Sequence of chain 1.P:
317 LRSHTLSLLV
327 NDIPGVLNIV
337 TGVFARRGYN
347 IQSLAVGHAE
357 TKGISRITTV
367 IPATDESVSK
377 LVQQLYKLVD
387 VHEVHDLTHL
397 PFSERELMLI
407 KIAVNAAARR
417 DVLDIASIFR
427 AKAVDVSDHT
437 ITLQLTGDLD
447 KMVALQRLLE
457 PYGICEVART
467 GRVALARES

Binding-site contacts:
Ligand atom CA contacts residue ASN113 of chain 1.O at 3.8 Å.
Ligand atom CG2 contacts residue VAL352 of chain 1.P at 3.8 Å (hydrophobic).
Ligand atom O contacts residue ILE114 of chain 1.O at 3.3 Å (h-bond).
Ligand atom OXT contacts residue PRO330 of chain 1.P at 4.3 Å.
Ligand atom CA contacts residue ASP328 of chain 1.P at 3.5 Å.
Ligand atom CG1 contacts residue VAL332 of chain 1.P at 4.0 Å (hydrophobic).
Ligand atom CB contacts residue VAL352 of chain 1.P at 4.5 Å (hydrophobic).
Ligand atom C contacts residue ASN113 of chain 1.O at 3.9 Å.
Ligand atom OXT contacts residue VAL332 of chain 1.P at 3.0 Å (h-bond).
Ligand atom CG1 contacts residue VAL326 of chain 1.P at 3.9 Å (hydrophobic).
Ligand atom CA contacts residue VAL332 of chain 1.P at 3.8 Å (hydrophobic).
Ligand atom C contacts residue GLY331 of chain 1.P at 3.6 Å.
Ligand atom N contacts residue ILE329 of chain 1.P at 4.5 Å.
Ligand atom CG2 contacts residue ILE114 of chain 1.O at 3.5 Å (hydrophobic).
Ligand atom C contacts residue PRO330 of chain 1.P at 4.3 Å (hydrophobic).
Ligand atom C contacts residue LEU333 of chain 1.P at 4.2 Å (hydrophobic).
Ligand atom C contacts residue ILE114 of chain 1.O at 4.3 Å (hydrophobic).
Ligand atom CG1 contacts residue SER361 of chain 1.P at 3.6 Å.
Ligand atom CG1 contacts residue ASP328 of chain 1.P at 3.3 Å.
Ligand atom OXT contacts residue GLY331 of chain 1.P at 3.3 Å (h-bond).
Ligand atom CG1 contacts residue VAL352 of chain 1.P at 4.0 Å (hydrophobic).
Ligand atom O contacts residue ASN113 of chain 1.O at 3.1 Å (h-bond).
Ligand atom O contacts residue TYR112 of chain 1.O at 4.3 Å.
Ligand atom C contacts residue ILE329 of chain 1.P at 3.7 Å (hydrophobic).
Ligand atom N contacts residue ASN113 of chain 1.O at 2.7 Å (h-bond).
Ligand atom CA contacts residue ILE114 of chain 1.O at 4.0 Å (hydrophobic).
Ligand atom O contacts residue GLY331 of chain 1.P at 3.5 Å (h-bond).
Ligand atom N contacts residue ASP328 of chain 1.P at 2.8 Å (salt-bridge).
Ligand atom CB contacts residue VAL332 of chain 1.P at 3.8 Å (hydrophobic).
Ligand atom O contacts residue ILE329 of chain 1.P at 4.1 Å.
Ligand atom C contacts residue VAL332 of chain 1.P at 3.9 Å (hydrophobic).
Ligand atom OXT contacts residue ILE329 of chain 1.P at 3.7 Å.
Ligand atom CB contacts residue LEU333 of chain 1.P at 4.3 Å (hydrophobic).
Ligand atom CB contacts residue ASP328 of chain 1.P at 4.0 Å.
Ligand atom O contacts residue PRO330 of chain 1.P at 3.9 Å.
Ligand atom CG2 contacts residue LEU333 of chain 1.P at 4.2 Å (hydrophobic).
Ligand atom OXT contacts residue LEU333 of chain 1.P at 3.1 Å (h-bond).
Ligand atom CA contacts residue ILE329 of chain 1.P at 3.8 Å (hydrophobic).
Ligand atom CB contacts residue ILE114 of chain 1.O at 4.3 Å (hydrophobic).
Ligand atom N contacts residue ILE114 of chain 1.O at 3.1 Å (h-bond).

A protein and the small-molecule ligand that binds it are described below.
Small molecule (SMILES): CC(C)[C@H](N)C(=O)O

Sequence of chain 1.O:
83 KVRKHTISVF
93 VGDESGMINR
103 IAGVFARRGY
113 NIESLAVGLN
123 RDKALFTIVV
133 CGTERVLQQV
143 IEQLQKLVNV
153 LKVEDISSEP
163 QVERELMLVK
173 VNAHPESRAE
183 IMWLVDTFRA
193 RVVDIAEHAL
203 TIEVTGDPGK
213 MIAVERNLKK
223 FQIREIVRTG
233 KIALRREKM